This protein binds this small molecule.
Small molecule (SMILES): N[C@@H]1[C@@H](O)[C@H](O)[C@@H](CO)O[C@H]1O

Binding-site contacts:
Ligand atom O6 contacts residue TRP551 of chain 1.B at 3.6 Å.
Ligand atom C6 contacts residue TRP557 of chain 1.B at 3.6 Å (hydrophobic).
Ligand atom C3 contacts residue HIS150 of chain 1.B at 3.2 Å.
Ligand atom O5 contacts residue GLU555 of chain 1.B at 3.4 Å (salt-bridge).
Ligand atom C1 contacts residue ASP143 of chain 1.B at 3.6 Å.
Ligand atom C6 contacts residue GLU555 of chain 1.B at 3.5 Å.
Ligand atom C1 contacts residue TRP219 of chain 1.B at 4.1 Å (hydrophobic).
Ligand atom C4 contacts residue TRP446 of chain 1.B at 3.7 Å (hydrophobic).
Ligand atom O3 contacts residue TYR445 of chain 1.B at 4.3 Å.
Ligand atom O4 contacts residue HIS150 of chain 1.B at 4.2 Å.
Ligand atom N2 contacts residue PHE231 of chain 1.B at 4.3 Å.
Ligand atom O4 contacts residue GLN448 of chain 1.B at 2.7 Å (h-bond).
Ligand atom O1 contacts residue GLU555 of chain 1.B at 4.2 Å.
Ligand atom C1 contacts residue ASP139 of chain 1.B at 4.0 Å.
Ligand atom C2 contacts residue TRP219 of chain 1.B at 3.7 Å (hydrophobic).
Ligand atom C4 contacts residue GLN448 of chain 1.B at 3.4 Å.
Ligand atom N2 contacts residue TYR147 of chain 1.B at 3.3 Å (h-bond).
Ligand atom O1 contacts residue ASP143 of chain 1.B at 2.9 Å (salt-bridge).
Ligand atom N2 contacts residue ASP143 of chain 1.B at 4.0 Å.
Ligand atom O1 contacts residue TRP219 of chain 1.B at 3.4 Å (h-bond).
Ligand atom N2 contacts residue TRP219 of chain 1.B at 3.0 Å (h-bond).
Ligand atom O3 contacts residue HIS150 of chain 1.B at 2.6 Å (h-bond).
Ligand atom C5 contacts residue GLU555 of chain 1.B at 4.1 Å.
Ligand atom O5 contacts residue TRP557 of chain 1.B at 4.3 Å.
Ligand atom O6 contacts residue ASN524 of chain 1.B at 3.0 Å (h-bond).
Ligand atom C5 contacts residue TRP557 of chain 1.B at 3.5 Å (hydrophobic).
Ligand atom O4 contacts residue TRP446 of chain 1.B at 2.9 Å (h-bond).
Ligand atom O6 contacts residue GLU555 of chain 1.B at 2.7 Å (salt-bridge).
Ligand atom C3 contacts residue TRP446 of chain 1.B at 3.8 Å (hydrophobic).
Ligand atom O6 contacts residue GLN448 of chain 1.B at 3.5 Å (h-bond).
Ligand atom C6 contacts residue ASN524 of chain 1.B at 3.7 Å.
Ligand atom C5 contacts residue GLN448 of chain 1.B at 4.1 Å.
Ligand atom N2 contacts residue HIS150 of chain 1.B at 3.8 Å.
Ligand atom O1 contacts residue ALA140 of chain 1.B at 4.2 Å.
Ligand atom C4 contacts residue TRP551 of chain 1.B at 4.2 Å (hydrophobic).
Ligand atom C2 contacts residue HIS150 of chain 1.B at 4.1 Å.
Ligand atom O5 contacts residue ALA140 of chain 1.B at 3.9 Å.
Ligand atom O3 contacts residue TRP446 of chain 1.B at 2.9 Å (h-bond).
Ligand atom C6 contacts residue GLN448 of chain 1.B at 3.7 Å.
Ligand atom O4 contacts residue TRP557 of chain 1.B at 4.0 Å.

Sequence of chain 1.B:
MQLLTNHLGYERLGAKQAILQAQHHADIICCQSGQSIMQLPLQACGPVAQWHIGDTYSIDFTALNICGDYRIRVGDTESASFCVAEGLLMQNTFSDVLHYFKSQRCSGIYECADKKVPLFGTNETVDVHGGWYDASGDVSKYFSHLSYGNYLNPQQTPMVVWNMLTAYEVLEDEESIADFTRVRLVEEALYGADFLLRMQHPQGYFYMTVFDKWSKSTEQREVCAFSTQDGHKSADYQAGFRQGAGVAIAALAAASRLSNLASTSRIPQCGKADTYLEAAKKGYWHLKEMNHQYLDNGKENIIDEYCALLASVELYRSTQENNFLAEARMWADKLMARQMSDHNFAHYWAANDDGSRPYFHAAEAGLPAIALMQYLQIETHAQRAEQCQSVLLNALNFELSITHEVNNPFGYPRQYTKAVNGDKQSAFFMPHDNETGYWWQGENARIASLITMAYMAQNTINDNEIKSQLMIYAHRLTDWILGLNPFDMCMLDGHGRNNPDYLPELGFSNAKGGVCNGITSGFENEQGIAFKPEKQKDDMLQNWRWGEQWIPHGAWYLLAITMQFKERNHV